A small-molecule ligand and the protein it binds are described below.
Small molecule (SMILES): OC[C@H]1O[C@@H](O)[C@H](O)[C@@H](O)[C@@H]1O

Sequence of chain 2.A:
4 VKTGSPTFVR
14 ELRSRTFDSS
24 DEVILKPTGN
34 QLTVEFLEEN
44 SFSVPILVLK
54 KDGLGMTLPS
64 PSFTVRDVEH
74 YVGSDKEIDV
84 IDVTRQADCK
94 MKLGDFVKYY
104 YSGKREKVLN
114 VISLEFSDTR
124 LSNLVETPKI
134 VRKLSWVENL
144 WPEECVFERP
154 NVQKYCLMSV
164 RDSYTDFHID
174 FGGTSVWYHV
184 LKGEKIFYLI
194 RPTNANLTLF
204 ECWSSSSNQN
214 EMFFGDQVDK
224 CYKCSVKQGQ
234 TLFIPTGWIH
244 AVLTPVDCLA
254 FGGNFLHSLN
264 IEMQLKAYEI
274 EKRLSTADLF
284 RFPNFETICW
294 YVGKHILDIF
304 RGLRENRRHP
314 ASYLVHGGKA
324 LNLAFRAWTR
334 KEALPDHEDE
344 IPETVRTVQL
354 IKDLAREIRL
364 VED

Binding-site contacts:
Ligand atom C6 contacts residue PHE170 of chain 2.A at 4.3 Å (hydrophobic).
Ligand atom O2 contacts residue GLN212 of chain 2.A at 3.6 Å.
Ligand atom C1 contacts residue SER207 of chain 2.A at 3.8 Å.
Ligand atom O3 contacts residue THR279 of chain 2.A at 2.8 Å (h-bond).
Ligand atom O5 contacts residue PHE203 of chain 2.A at 3.9 Å.
Ligand atom C5 contacts residue PHE203 of chain 2.A at 4.4 Å (hydrophobic).
Ligand atom C4 contacts residue SER278 of chain 2.A at 4.3 Å.
Ligand atom C5 contacts residue LEU277 of chain 2.A at 3.9 Å (hydrophobic).
Ligand atom O5 contacts residue LEU277 of chain 2.A at 4.0 Å.
Ligand atom C2 contacts residue LEU277 of chain 2.A at 4.3 Å (hydrophobic).
Ligand atom O6 contacts residue ILE172 of chain 2.A at 3.2 Å (h-bond).
Ligand atom C3 contacts residue THR279 of chain 2.A at 3.7 Å.
Ligand atom O1 contacts residue TRP206 of chain 2.A at 3.8 Å.
Ligand atom C6 contacts residue ILE172 of chain 2.A at 3.6 Å (hydrophobic).
Ligand atom O2 contacts residue SER207 of chain 2.A at 3.9 Å.
Ligand atom C1 contacts residue GLN212 of chain 2.A at 3.4 Å.
Ligand atom O2 contacts residue LEU277 of chain 2.A at 3.8 Å.
Ligand atom C4 contacts residue LEU277 of chain 2.A at 4.2 Å (hydrophobic).
Ligand atom O4 contacts residue SER278 of chain 2.A at 3.5 Å.
Ligand atom C3 contacts residue LEU277 of chain 2.A at 3.8 Å (hydrophobic).
Ligand atom O4 contacts residue LEU277 of chain 2.A at 4.3 Å.
Ligand atom C2 contacts residue GLN212 of chain 2.A at 3.7 Å.
Ligand atom O4 contacts residue THR279 of chain 2.A at 3.7 Å.
Ligand atom O1 contacts residue PHE170 of chain 2.A at 3.1 Å (h-bond).
Ligand atom C6 contacts residue PHE203 of chain 2.A at 3.5 Å (hydrophobic).
Ligand atom O5 contacts residue SER207 of chain 2.A at 3.4 Å (h-bond).
Ligand atom C2 contacts residue THR279 of chain 2.A at 4.4 Å.
Ligand atom C5 contacts residue SER278 of chain 2.A at 4.4 Å.
Ligand atom C1 contacts residue TRP206 of chain 2.A at 4.2 Å (hydrophobic).
Ligand atom O2 contacts residue THR279 of chain 2.A at 3.8 Å.
Ligand atom C6 contacts residue HIS171 of chain 2.A at 3.3 Å.
Ligand atom O6 contacts residue PHE203 of chain 2.A at 4.2 Å.
Ligand atom C4 contacts residue THR279 of chain 2.A at 4.4 Å.
Ligand atom O6 contacts residue HIS171 of chain 2.A at 3.9 Å.
Ligand atom O1 contacts residue HIS171 of chain 2.A at 4.3 Å.
Ligand atom O4 contacts residue GLU274 of chain 2.A at 4.3 Å.
Ligand atom O6 contacts residue GLU274 of chain 2.A at 3.5 Å.
Ligand atom O1 contacts residue PHE203 of chain 2.A at 4.3 Å.
Ligand atom C1 contacts residue PHE170 of chain 2.A at 4.3 Å (hydrophobic).
Ligand atom O1 contacts residue GLN212 of chain 2.A at 3.8 Å.